This small molecule binds to this protein.
Small molecule (SMILES): CC(=O)N[C@@H]1[C@@H](O)[C@H](O)[C@@H](CO)O[C@H]1O

Binding-site contacts:
Ligand atom O6 contacts residue VAL412 of chain 1.I at 4.2 Å.
Ligand atom O6 contacts residue ASN263 of chain 1.I at 4.0 Å.
Ligand atom C4 contacts residue ASN263 of chain 1.I at 4.2 Å.
Ligand atom C6 contacts residue GLN261 of chain 1.I at 4.5 Å.
Ligand atom O5 contacts residue VAL412 of chain 1.I at 3.8 Å.
Ligand atom O5 contacts residue ASN263 of chain 1.I at 2.4 Å (h-bond).
Ligand atom C2 contacts residue ASN263 of chain 1.I at 2.5 Å.
Ligand atom N2 contacts residue ASN263 of chain 1.I at 3.0 Å (h-bond).
Ligand atom C3 contacts residue ASN263 of chain 1.I at 3.8 Å.
Ligand atom O6 contacts residue GLN261 of chain 1.I at 3.6 Å.
Ligand atom C6 contacts residue VAL412 of chain 1.I at 4.5 Å (hydrophobic).
Ligand atom C7 contacts residue ASN263 of chain 1.I at 4.2 Å.
Ligand atom C5 contacts residue ASN263 of chain 1.I at 3.6 Å.
Ligand atom C1 contacts residue ASN263 of chain 1.I at 1.4 Å.
Ligand atom C1 contacts residue VAL412 of chain 1.I at 4.5 Å (hydrophobic).
Ligand atom C6 contacts residue ASN263 of chain 1.I at 4.4 Å.

Sequence of chain 1.I:
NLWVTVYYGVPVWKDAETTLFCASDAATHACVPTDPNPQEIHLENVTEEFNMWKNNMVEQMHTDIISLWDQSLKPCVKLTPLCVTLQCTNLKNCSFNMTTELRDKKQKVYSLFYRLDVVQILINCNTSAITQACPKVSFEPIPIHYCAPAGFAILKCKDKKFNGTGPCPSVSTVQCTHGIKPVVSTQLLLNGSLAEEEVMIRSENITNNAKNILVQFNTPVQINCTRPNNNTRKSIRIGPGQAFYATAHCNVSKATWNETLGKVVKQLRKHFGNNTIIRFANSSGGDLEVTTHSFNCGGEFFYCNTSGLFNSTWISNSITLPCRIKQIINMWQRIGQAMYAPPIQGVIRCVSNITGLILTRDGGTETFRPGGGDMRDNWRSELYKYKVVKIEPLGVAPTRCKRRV